The protein below binds the small molecule below.
Small molecule (SMILES): CC(=O)N[C@H]1[C@H](O[C@H]2[C@H](O)[C@@H](NC(C)=O)CO[C@@H]2CO)O[C@H](CO)[C@@H](O[C@@H]2O[C@H](CO)[C@@H](O)[C@H](O)[C@H]2NC(C)=O)[C@@H]1O

Binding-site contacts:
Ligand atom C2 contacts residue ASN63 of chain 1.A at 2.5 Å.
Ligand atom C8 contacts residue GLN117 of chain 1.A at 4.3 Å.
Ligand atom C4 contacts residue ASN63 of chain 1.A at 4.3 Å.
Ligand atom O5 contacts residue ASN63 of chain 1.A at 2.3 Å (h-bond).
Ligand atom C5 contacts residue ASN63 of chain 1.A at 3.6 Å.
Ligand atom O7 contacts residue ASN63 of chain 1.A at 3.4 Å (h-bond).
Ligand atom N2 contacts residue ASN63 of chain 1.A at 3.0 Å (h-bond).
Ligand atom C8 contacts residue ILE37 of chain 1.A at 3.8 Å (hydrophobic).
Ligand atom O3 contacts residue LEU35 of chain 1.A at 4.3 Å.
Ligand atom O7 contacts residue GLN117 of chain 1.A at 2.9 Å (h-bond).
Ligand atom C8 contacts residue GLY118 of chain 1.A at 3.3 Å.
Ligand atom C1 contacts residue ASN63 of chain 1.A at 1.4 Å.
Ligand atom C7 contacts residue GLN117 of chain 1.A at 4.0 Å.
Ligand atom C8 contacts residue GLU119 of chain 1.A at 3.5 Å.
Ligand atom C3 contacts residue ASN63 of chain 1.A at 3.8 Å.
Ligand atom C7 contacts residue ASN63 of chain 1.A at 3.4 Å.

Sequence of chain 1.A:
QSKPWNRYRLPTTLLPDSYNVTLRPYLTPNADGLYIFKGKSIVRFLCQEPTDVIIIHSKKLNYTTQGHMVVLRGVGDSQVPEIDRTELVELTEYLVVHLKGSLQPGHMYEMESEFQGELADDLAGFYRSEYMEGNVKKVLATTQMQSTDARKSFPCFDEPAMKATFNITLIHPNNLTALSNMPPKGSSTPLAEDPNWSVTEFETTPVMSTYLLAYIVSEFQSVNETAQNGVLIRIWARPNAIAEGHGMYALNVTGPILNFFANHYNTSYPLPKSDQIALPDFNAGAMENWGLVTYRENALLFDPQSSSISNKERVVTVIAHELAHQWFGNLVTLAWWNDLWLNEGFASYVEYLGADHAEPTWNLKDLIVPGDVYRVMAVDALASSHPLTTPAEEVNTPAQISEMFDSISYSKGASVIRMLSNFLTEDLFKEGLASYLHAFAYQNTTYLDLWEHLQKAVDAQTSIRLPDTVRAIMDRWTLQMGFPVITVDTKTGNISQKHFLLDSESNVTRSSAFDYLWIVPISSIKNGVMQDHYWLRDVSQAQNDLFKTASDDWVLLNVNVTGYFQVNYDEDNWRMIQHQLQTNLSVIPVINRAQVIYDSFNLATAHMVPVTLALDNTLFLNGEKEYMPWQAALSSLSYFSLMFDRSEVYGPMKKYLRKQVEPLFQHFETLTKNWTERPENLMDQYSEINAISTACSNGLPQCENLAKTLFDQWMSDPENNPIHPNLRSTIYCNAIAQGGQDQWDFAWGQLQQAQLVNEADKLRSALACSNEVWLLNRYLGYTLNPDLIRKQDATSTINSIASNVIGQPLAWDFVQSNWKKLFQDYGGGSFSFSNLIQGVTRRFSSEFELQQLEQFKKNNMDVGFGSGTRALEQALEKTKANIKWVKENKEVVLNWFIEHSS